This small molecule binds to this protein.
Small molecule (SMILES): Nc1nc(N)c2nc(CNc3ccc(C(=O)N[C@@H](CCC(=O)O)C(=O)O)cc3)cnc2n1

Sequence of chain 1.H:
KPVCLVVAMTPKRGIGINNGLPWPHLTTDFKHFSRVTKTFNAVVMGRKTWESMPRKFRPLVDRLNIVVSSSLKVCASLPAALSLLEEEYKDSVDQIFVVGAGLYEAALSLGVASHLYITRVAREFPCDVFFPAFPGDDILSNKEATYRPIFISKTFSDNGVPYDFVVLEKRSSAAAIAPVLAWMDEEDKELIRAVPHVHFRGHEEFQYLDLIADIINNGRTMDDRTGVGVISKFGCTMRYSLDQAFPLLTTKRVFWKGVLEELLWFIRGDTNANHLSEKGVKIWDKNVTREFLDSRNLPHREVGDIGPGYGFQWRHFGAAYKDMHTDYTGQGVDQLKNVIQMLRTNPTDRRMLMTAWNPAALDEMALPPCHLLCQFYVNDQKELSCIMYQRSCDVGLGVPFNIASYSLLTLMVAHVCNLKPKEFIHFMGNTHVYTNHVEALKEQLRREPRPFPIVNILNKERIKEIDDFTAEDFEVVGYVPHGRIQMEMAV

Binding-site contacts:
Ligand atom NA2 contacts residue ALA10 of chain 1.H at 3.7 Å.
Ligand atom CT contacts residue LEU94 of chain 1.H at 3.6 Å (hydrophobic).
Ligand atom N1 contacts residue VAL8 of chain 1.H at 3.5 Å.
Ligand atom C12 contacts residue MET87 of chain 1.H at 3.6 Å (hydrophobic).
Ligand atom CT contacts residue SER36 of chain 1.H at 3.3 Å.
Ligand atom N1 contacts residue VAL9 of chain 1.H at 3.6 Å.
Ligand atom C2 contacts residue ASP31 of chain 1.H at 3.6 Å.
Ligand atom N1 contacts residue PHE35 of chain 1.H at 3.8 Å.
Ligand atom CA contacts residue PHE91 of chain 1.H at 3.8 Å (hydrophobic).
Ligand atom N8 contacts residue PHE35 of chain 1.H at 3.6 Å.
Ligand atom C4 contacts residue ASP31 of chain 1.H at 2.9 Å.
Ligand atom C8A contacts residue PHE35 of chain 1.H at 3.7 Å (hydrophobic).
Ligand atom O1 contacts residue ARG97 of chain 1.H at 3.0 Å (salt-bridge).
Ligand atom C11 contacts residue PHE32 of chain 1.H at 3.5 Å (hydrophobic).
Ligand atom N8 contacts residue VAL8 of chain 1.H at 3.4 Å (h-bond).
Ligand atom OE2 contacts residue PHE32 of chain 1.H at 3.4 Å.
Ligand atom C2 contacts residue VAL9 of chain 1.H at 3.6 Å (hydrophobic).
Ligand atom O contacts residue PHE91 of chain 1.H at 2.9 Å.
Ligand atom N3 contacts residue ALA10 of chain 1.H at 3.5 Å.
Ligand atom O1 contacts residue PHE35 of chain 1.H at 3.5 Å.
Ligand atom NA2 contacts residue VAL9 of chain 1.H at 3.1 Å (h-bond).
Ligand atom C7 contacts residue NDP1 of chain 1.MA at 3.2 Å.
Ligand atom C2 contacts residue ALA10 of chain 1.H at 3.7 Å (hydrophobic).
Ligand atom CD contacts residue PHE32 of chain 1.H at 3.5 Å (hydrophobic).
Ligand atom O2 contacts residue ARG97 of chain 1.H at 3.2 Å (salt-bridge).
Ligand atom NA2 contacts residue THR172 of chain 1.H at 3.3 Å (h-bond).
Ligand atom NA2 contacts residue ASP31 of chain 1.H at 3.3 Å (salt-bridge).
Ligand atom O1 contacts residue LEU94 of chain 1.H at 2.5 Å.
Ligand atom CT contacts residue ARG97 of chain 1.H at 3.5 Å.
Ligand atom N3 contacts residue ASP31 of chain 1.H at 2.5 Å (salt-bridge).
Ligand atom O2 contacts residue SER36 of chain 1.H at 2.4 Å (h-bond).
Ligand atom C15 contacts residue PHE32 of chain 1.H at 2.7 Å (hydrophobic).
Ligand atom NA2 contacts residue VAL8 of chain 1.H at 3.8 Å.
Ligand atom N1 contacts residue ALA10 of chain 1.H at 3.8 Å.
Ligand atom C16 contacts residue PHE32 of chain 1.H at 2.6 Å (hydrophobic).
Ligand atom C9 contacts residue NDP1 of chain 1.MA at 3.6 Å.
Ligand atom NA4 contacts residue ASP31 of chain 1.H at 2.5 Å (salt-bridge).
Ligand atom CG contacts residue PHE32 of chain 1.H at 3.6 Å (hydrophobic).
Ligand atom C6 contacts residue NDP1 of chain 1.MA at 3.5 Å.
Ligand atom C14 contacts residue PHE32 of chain 1.H at 3.6 Å (hydrophobic).